This protein binds this small molecule.
Small molecule (SMILES): CC(=O)N[C@H]1[C@H](O[C@H]2[C@H](O)[C@@H](NC(C)=O)CO[C@@H]2CO)O[C@H](CO)[C@@H](O)[C@@H]1O

Binding-site contacts:
Ligand atom O6 contacts residue ASN197 of chain 2.C at 3.1 Å (h-bond).
Ligand atom C4 contacts residue ASN197 of chain 2.C at 4.2 Å.
Ligand atom O7 contacts residue ASN197 of chain 2.C at 4.4 Å.
Ligand atom C7 contacts residue SER243 of chain 2.C at 2.8 Å.
Ligand atom C7 contacts residue ASN197 of chain 2.C at 3.9 Å.
Ligand atom O7 contacts residue GLN200 of chain 2.C at 2.5 Å.
Ligand atom C2 contacts residue ASN197 of chain 2.C at 2.8 Å.
Ligand atom O5 contacts residue THR199 of chain 2.C at 4.0 Å.
Ligand atom N2 contacts residue SER243 of chain 2.C at 3.0 Å (h-bond).
Ligand atom N2 contacts residue ASN197 of chain 2.C at 3.2 Å (h-bond).
Ligand atom O5 contacts residue ASN197 of chain 2.C at 2.2 Å (h-bond).
Ligand atom O7 contacts residue SER243 of chain 2.C at 3.8 Å.
Ligand atom C8 contacts residue GLN200 of chain 2.C at 3.1 Å.
Ligand atom C8 contacts residue SER243 of chain 2.C at 2.5 Å.
Ligand atom C6 contacts residue THR199 of chain 2.C at 4.1 Å.
Ligand atom C1 contacts residue SER243 of chain 2.C at 3.7 Å.
Ligand atom C1 contacts residue ASN197 of chain 2.C at 1.4 Å.
Ligand atom C6 contacts residue ASN197 of chain 2.C at 4.0 Å.
Ligand atom O6 contacts residue THR199 of chain 2.C at 4.0 Å.
Ligand atom C5 contacts residue ASN197 of chain 2.C at 3.4 Å.
Ligand atom C3 contacts residue ASN197 of chain 2.C at 3.9 Å.
Ligand atom C2 contacts residue SER243 of chain 2.C at 4.1 Å.
Ligand atom C7 contacts residue GLN200 of chain 2.C at 3.4 Å.

Sequence of chain 2.C:
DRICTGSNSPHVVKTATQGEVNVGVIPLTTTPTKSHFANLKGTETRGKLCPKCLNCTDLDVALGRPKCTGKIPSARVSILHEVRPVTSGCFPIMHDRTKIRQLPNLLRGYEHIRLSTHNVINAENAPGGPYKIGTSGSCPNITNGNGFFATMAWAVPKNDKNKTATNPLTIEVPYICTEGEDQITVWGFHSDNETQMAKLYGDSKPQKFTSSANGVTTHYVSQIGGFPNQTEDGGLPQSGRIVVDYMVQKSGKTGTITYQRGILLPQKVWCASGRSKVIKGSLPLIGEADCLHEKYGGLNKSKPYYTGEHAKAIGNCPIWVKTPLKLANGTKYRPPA